Sequence of chain 1.A:
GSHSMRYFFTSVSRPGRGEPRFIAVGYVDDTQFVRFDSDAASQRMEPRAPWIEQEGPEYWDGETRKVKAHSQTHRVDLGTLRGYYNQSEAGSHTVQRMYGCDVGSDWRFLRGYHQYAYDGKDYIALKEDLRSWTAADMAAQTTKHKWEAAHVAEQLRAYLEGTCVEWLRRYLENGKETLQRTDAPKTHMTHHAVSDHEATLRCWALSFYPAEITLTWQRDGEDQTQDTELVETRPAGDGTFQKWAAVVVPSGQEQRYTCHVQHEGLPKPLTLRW

This small molecule binds to this protein.
Small molecule (SMILES): CC[C@H](C)[C@H](NC(=O)[C@H](CC1=CN=C2C=CC=CC12)NC(=O)[C@H](CCSC)NC(=O)[C@H](CC(C)C)NC(=O)[C@H](CC(C)C)NC(=O)[C@@H](N)CO)C(=O)N[C@H](C(=O)N[C@@H](CCC(N)=O)C(=O)N[C@@H](CS)C(=O)O)[C@@H](C)O

Binding-site contacts:
Ligand atom CG contacts residue GLU63 of chain 1.A at 3.5 Å.
Ligand atom CD1 contacts residue ARG97 of chain 1.A at 3.6 Å.
Ligand atom CD1 contacts residue VAL67 of chain 1.A at 3.5 Å (hydrophobic).
Ligand atom N contacts residue TYR171 of chain 1.A at 2.8 Å (h-bond).
Ligand atom CD2 contacts residue TYR159 of chain 1.A at 3.4 Å (hydrophobic).
Ligand atom CZ2 contacts residue GLN155 of chain 1.A at 3.5 Å.
Ligand atom N contacts residue TYR7 of chain 1.A at 3.1 Å (h-bond).
Ligand atom C contacts residue TYR7 of chain 1.A at 3.5 Å (hydrophobic).
Ligand atom O contacts residue GLN155 of chain 1.A at 3.0 Å (h-bond).
Ligand atom CA contacts residue GLU63 of chain 1.A at 3.6 Å.
Ligand atom CD2 contacts residue GLN155 of chain 1.A at 3.5 Å.
Ligand atom N contacts residue TYR99 of chain 1.A at 3.0 Å (h-bond).
Ligand atom CE contacts residue LYS66 of chain 1.A at 3.3 Å.
Ligand atom CD1 contacts residue MET45 of chain 1.A at 3.4 Å (hydrophobic).
Ligand atom CD2 contacts residue TYR7 of chain 1.A at 3.4 Å (hydrophobic).
Ligand atom O contacts residue LYS66 of chain 1.A at 3.4 Å.
Ligand atom CA contacts residue TYR7 of chain 1.A at 3.4 Å (hydrophobic).
Ligand atom O contacts residue LYS146 of chain 1.A at 3.3 Å (salt-bridge).
Ligand atom CB contacts residue ASP77 of chain 1.A at 3.5 Å.
Ligand atom CD1 contacts residue TYR99 of chain 1.A at 3.4 Å (hydrophobic).
Ligand atom CE2 contacts residue GLN155 of chain 1.A at 3.5 Å.
Ligand atom CB contacts residue TYR99 of chain 1.A at 3.5 Å (hydrophobic).
Ligand atom O contacts residue THR73 of chain 1.A at 2.7 Å (h-bond).
Ligand atom N contacts residue GLU63 of chain 1.A at 3.0 Å (salt-bridge).
Ligand atom OG contacts residue GLU63 of chain 1.A at 2.6 Å (salt-bridge).
Ligand atom CA contacts residue ASP77 of chain 1.A at 3.5 Å.
Ligand atom CB contacts residue TRP167 of chain 1.A at 3.4 Å (hydrophobic).
Ligand atom O contacts residue TRP147 of chain 1.A at 2.9 Å (h-bond).
Ligand atom CD2 contacts residue TYR99 of chain 1.A at 3.5 Å (hydrophobic).
Ligand atom OXT contacts residue LYS146 of chain 1.A at 3.1 Å (salt-bridge).
Ligand atom O contacts residue THR143 of chain 1.A at 2.5 Å (h-bond).
Ligand atom CD1 contacts residue HIS70 of chain 1.A at 3.5 Å.
Ligand atom CA contacts residue TYR171 of chain 1.A at 3.5 Å (hydrophobic).
Ligand atom O contacts residue TYR159 of chain 1.A at 2.5 Å (h-bond).
Ligand atom N contacts residue ASP77 of chain 1.A at 2.8 Å (salt-bridge).
Ligand atom CG1 contacts residue THR73 of chain 1.A at 3.6 Å.
Ligand atom C contacts residue ASP77 of chain 1.A at 3.6 Å.
Ligand atom CD2 contacts residue PHE9 of chain 1.A at 3.4 Å (hydrophobic).
Ligand atom SG contacts residue ASP77 of chain 1.A at 3.3 Å.
Ligand atom O contacts residue HIS70 of chain 1.A at 3.3 Å.